This small molecule binds to this protein.
Small molecule (SMILES): CC(C)NP(=O)(O)NC(C)C

Sequence of chain 1.B:
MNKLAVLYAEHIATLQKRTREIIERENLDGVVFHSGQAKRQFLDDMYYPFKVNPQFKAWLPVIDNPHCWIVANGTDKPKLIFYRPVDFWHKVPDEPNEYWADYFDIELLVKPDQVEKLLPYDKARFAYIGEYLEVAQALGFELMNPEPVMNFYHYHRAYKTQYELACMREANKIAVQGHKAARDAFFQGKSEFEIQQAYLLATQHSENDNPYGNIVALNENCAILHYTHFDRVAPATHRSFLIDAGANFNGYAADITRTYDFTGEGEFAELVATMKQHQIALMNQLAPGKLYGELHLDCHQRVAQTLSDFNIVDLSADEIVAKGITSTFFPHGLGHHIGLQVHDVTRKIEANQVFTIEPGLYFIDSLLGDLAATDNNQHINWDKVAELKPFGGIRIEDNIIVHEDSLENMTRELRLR

Binding-site contacts:
Ligand atom P contacts residue ASP255 of chain 1.B at 3.9 Å.
Ligand atom N2 contacts residue ASP244 of chain 1.B at 3.8 Å.
Ligand atom P contacts residue ASP244 of chain 1.B at 3.7 Å.
Ligand atom C2 contacts residue TYR212 of chain 1.B at 3.7 Å (hydrophobic).
Ligand atom O1 contacts residue HIS336 of chain 1.B at 3.8 Å.
Ligand atom O2 contacts residue HIS343 of chain 1.B at 3.0 Å (h-bond).
Ligand atom O2 contacts residue GLU381 of chain 1.B at 3.8 Å.
Ligand atom N1 contacts residue ASP255 of chain 1.B at 4.0 Å.
Ligand atom C3 contacts residue ILE215 of chain 1.B at 4.0 Å (hydrophobic).
Ligand atom C2 contacts residue VAL342 of chain 1.B at 3.8 Å (hydrophobic).
Ligand atom N2 contacts residue ARG418 of chain 1.B at 3.9 Å.
Ligand atom O1 contacts residue GLU420 of chain 1.B at 2.7 Å (salt-bridge).
Ligand atom C2 contacts residue ASP255 of chain 1.B at 3.7 Å.
Ligand atom C4 contacts residue GLU381 of chain 1.B at 3.7 Å.
Ligand atom O2 contacts residue HIS336 of chain 1.B at 4.0 Å.
Ligand atom C3 contacts residue TYR212 of chain 1.B at 4.2 Å (hydrophobic).
Ligand atom P contacts residue MN1 of chain 1.K at 3.1 Å.
Ligand atom O1 contacts residue MN1 of chain 1.J at 1.8 Å.
Ligand atom P contacts residue GLU381 of chain 1.B at 3.2 Å.
Ligand atom P contacts residue MN1 of chain 1.J at 3.0 Å.
Ligand atom O1 contacts residue ASP255 of chain 1.B at 2.8 Å (salt-bridge).
Ligand atom N2 contacts residue GLU381 of chain 1.B at 2.5 Å (salt-bridge).
Ligand atom N1 contacts residue ASP244 of chain 1.B at 3.0 Å (salt-bridge).
Ligand atom O1 contacts residue ASP244 of chain 1.B at 3.7 Å.
Ligand atom P contacts residue GLU420 of chain 1.B at 4.2 Å.
Ligand atom C6 contacts residue HIS332 of chain 1.B at 3.6 Å.
Ligand atom C5 contacts residue ARG418 of chain 1.B at 3.7 Å.
Ligand atom C5 contacts residue LEU225 of chain 1.B at 3.5 Å (hydrophobic).
Ligand atom O2 contacts residue MN1 of chain 1.J at 3.1 Å.
Ligand atom N2 contacts residue MN1 of chain 1.J at 4.0 Å.
Ligand atom O2 contacts residue ASP255 of chain 1.B at 4.2 Å.
Ligand atom O1 contacts residue MN1 of chain 1.K at 2.2 Å.
Ligand atom C1 contacts residue MN1 of chain 1.K at 4.1 Å.
Ligand atom O1 contacts residue GLU381 of chain 1.B at 2.8 Å (salt-bridge).
Ligand atom C6 contacts residue TRP89 of chain 2.C at 4.1 Å (hydrophobic).
Ligand atom N2 contacts residue MN1 of chain 1.K at 4.0 Å.
Ligand atom N1 contacts residue MN1 of chain 1.K at 3.0 Å.
Ligand atom C2 contacts residue MN1 of chain 1.K at 4.0 Å.
Ligand atom N1 contacts residue MN1 of chain 1.J at 4.2 Å.
Ligand atom C6 contacts residue GLU381 of chain 1.B at 3.7 Å.

Sequence of chain 2.C:
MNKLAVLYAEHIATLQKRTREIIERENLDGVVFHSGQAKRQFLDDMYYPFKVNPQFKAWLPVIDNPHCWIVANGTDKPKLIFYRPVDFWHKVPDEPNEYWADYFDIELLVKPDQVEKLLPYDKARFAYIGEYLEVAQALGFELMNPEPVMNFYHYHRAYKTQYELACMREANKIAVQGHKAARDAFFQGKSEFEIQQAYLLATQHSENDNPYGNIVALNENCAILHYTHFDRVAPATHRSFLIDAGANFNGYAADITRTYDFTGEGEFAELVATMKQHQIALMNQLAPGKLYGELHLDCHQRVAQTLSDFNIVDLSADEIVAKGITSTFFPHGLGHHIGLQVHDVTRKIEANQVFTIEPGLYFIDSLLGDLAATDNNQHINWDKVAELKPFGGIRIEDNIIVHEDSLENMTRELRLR